Sequence of chain 1.E:
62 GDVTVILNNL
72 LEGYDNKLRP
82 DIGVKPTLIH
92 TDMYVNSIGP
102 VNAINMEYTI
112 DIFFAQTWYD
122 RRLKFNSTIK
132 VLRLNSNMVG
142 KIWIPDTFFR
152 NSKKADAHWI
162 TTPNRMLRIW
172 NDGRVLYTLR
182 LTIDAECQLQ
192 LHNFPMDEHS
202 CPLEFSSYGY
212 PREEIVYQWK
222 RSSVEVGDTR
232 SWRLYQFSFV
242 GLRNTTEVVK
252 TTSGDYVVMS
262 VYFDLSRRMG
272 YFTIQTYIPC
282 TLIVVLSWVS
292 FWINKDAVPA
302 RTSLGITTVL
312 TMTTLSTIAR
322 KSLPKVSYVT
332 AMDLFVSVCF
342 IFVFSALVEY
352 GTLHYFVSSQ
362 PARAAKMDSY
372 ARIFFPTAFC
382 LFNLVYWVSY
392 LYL

Sequence of chain 1.D:
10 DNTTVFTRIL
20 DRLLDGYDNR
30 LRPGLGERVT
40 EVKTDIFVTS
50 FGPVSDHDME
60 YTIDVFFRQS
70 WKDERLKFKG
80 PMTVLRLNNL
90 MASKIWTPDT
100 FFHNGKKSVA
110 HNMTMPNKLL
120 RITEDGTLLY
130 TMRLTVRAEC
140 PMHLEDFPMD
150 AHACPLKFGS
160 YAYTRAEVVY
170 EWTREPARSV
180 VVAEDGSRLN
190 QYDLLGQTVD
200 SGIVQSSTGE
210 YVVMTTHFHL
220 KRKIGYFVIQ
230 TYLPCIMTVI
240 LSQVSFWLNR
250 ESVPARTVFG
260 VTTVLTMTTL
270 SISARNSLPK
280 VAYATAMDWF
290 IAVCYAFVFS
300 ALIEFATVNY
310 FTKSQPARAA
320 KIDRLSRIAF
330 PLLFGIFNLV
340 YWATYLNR

A protein and the small-molecule ligand that binds it are described below.
Small molecule (SMILES): C[C@]12CC[C@H](OS(=O)(=O)O)CC1=CC[C@@H]1[C@@H]2CC[C@]2(C)C(=O)CC[C@@H]12

Sequence of chain 1.A:
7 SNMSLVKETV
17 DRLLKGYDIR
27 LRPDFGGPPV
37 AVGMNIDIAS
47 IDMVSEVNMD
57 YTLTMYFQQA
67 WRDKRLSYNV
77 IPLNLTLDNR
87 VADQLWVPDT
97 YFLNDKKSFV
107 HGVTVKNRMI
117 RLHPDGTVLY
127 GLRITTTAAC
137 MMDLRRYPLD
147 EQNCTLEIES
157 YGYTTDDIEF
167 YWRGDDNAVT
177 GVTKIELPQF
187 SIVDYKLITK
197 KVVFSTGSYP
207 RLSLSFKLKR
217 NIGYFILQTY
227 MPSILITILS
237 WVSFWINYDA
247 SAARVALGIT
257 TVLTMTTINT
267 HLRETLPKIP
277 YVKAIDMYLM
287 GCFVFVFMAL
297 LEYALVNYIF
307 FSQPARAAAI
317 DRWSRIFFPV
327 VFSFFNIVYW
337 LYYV

Sequence of chain 1.C:
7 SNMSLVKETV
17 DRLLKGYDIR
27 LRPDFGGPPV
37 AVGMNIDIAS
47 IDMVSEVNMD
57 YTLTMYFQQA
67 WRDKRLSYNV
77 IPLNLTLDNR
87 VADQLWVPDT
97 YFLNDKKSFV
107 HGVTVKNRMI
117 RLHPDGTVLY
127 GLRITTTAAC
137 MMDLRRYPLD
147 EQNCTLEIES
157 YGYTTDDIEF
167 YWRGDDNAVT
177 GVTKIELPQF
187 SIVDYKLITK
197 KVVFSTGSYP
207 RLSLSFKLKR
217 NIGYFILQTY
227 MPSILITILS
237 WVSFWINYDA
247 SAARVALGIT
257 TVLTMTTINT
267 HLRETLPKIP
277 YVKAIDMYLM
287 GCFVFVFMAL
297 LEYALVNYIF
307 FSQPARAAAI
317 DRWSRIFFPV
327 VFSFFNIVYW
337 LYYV

Sequence of chain 1.B:
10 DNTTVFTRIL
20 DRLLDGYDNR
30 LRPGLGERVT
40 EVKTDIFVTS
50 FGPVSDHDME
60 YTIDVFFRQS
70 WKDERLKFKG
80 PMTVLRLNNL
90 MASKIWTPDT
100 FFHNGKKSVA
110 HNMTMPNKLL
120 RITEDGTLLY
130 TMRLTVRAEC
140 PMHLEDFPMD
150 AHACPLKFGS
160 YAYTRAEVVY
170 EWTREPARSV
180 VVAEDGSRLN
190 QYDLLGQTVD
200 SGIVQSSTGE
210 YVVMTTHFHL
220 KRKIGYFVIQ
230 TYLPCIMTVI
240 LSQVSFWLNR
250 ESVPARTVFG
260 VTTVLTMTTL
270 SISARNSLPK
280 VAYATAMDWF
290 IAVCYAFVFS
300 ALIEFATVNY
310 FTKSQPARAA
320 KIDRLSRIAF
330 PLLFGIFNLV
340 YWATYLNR

Binding-site contacts:
Ligand atom C12 contacts residue SER304 of chain 1.E at 3.8 Å.
Ligand atom C06 contacts residue ALA252 of chain 1.A at 4.3 Å (hydrophobic).
Ligand atom C03 contacts residue VAL257 of chain 1.D at 3.5 Å (hydrophobic).
Ligand atom C10 contacts residue PRO253 of chain 1.D at 4.3 Å (hydrophobic).
Ligand atom C13 contacts residue ALA252 of chain 1.A at 4.1 Å (hydrophobic).
Ligand atom O11 contacts residue ALA248 of chain 1.C at 2.7 Å.
Ligand atom C10 contacts residue ALA248 of chain 1.C at 3.6 Å (hydrophobic).
Ligand atom O22 contacts residue LEU259 of chain 1.A at 2.7 Å.
Ligand atom C09 contacts residue ALA248 of chain 1.A at 3.8 Å (hydrophobic).
Ligand atom C25 contacts residue VAL257 of chain 1.B at 4.1 Å (hydrophobic).
Ligand atom C08 contacts residue ALA252 of chain 1.A at 3.9 Å (hydrophobic).
Ligand atom C17 contacts residue THR256 of chain 1.C at 4.3 Å.
Ligand atom O22 contacts residue THR261 of chain 1.B at 3.1 Å (h-bond).
Ligand atom O23 contacts residue THR256 of chain 1.A at 4.0 Å.
Ligand atom O23 contacts residue LEU259 of chain 1.A at 3.6 Å.
Ligand atom C16 contacts residue VAL257 of chain 1.D at 4.4 Å (hydrophobic).
Ligand atom C08 contacts residue PRO300 of chain 1.E at 3.8 Å (hydrophobic).
Ligand atom C10 contacts residue PRO300 of chain 1.E at 4.2 Å (hydrophobic).
Ligand atom O11 contacts residue PRO253 of chain 1.D at 3.5 Å.
Ligand atom C08 contacts residue ALA248 of chain 1.A at 3.2 Å (hydrophobic).
Ligand atom O22 contacts residue ILE255 of chain 1.A at 4.1 Å.
Ligand atom O24 contacts residue LEU259 of chain 1.A at 4.1 Å.
Ligand atom C09 contacts residue PRO300 of chain 1.E at 3.0 Å (hydrophobic).
Ligand atom S21 contacts residue LEU259 of chain 1.A at 3.5 Å.
Ligand atom C03 contacts residue ALA248 of chain 1.C at 4.4 Å (hydrophobic).
Ligand atom C04 contacts residue ALA252 of chain 1.C at 3.8 Å (hydrophobic).
Ligand atom C01 contacts residue VAL257 of chain 1.B at 3.2 Å (hydrophobic).
Ligand atom C19 contacts residue THR308 of chain 1.E at 3.7 Å.
Ligand atom C12 contacts residue ALA252 of chain 1.A at 3.4 Å (hydrophobic).
Ligand atom C06 contacts residue VAL257 of chain 1.B at 4.5 Å (hydrophobic).
Ligand atom S21 contacts residue THR261 of chain 1.B at 4.4 Å.
Ligand atom C13 contacts residue THR256 of chain 1.A at 4.2 Å.
Ligand atom C01 contacts residue ALA248 of chain 1.C at 4.3 Å (hydrophobic).
Ligand atom C04 contacts residue VAL257 of chain 1.D at 3.9 Å (hydrophobic).
Ligand atom C03 contacts residue ALA252 of chain 1.C at 4.1 Å (hydrophobic).
Ligand atom C05 contacts residue VAL257 of chain 1.D at 4.2 Å (hydrophobic).
Ligand atom C13 contacts residue SER304 of chain 1.E at 4.3 Å.
Ligand atom C02 contacts residue ALA248 of chain 1.C at 4.3 Å (hydrophobic).